Binding-site contacts:
Ligand atom C7 contacts residue LYS64 of chain 1.D at 3.9 Å.
Ligand atom C contacts residue LYS38 of chain 1.D at 3.5 Å.
Ligand atom O contacts residue LEU67 of chain 1.D at 4.3 Å.
Ligand atom S contacts residue LYS64 of chain 1.D at 3.9 Å.
Ligand atom O contacts residue LYS38 of chain 1.D at 2.6 Å (salt-bridge).
Ligand atom C3 contacts residue LYS64 of chain 1.D at 3.6 Å.
Ligand atom C8 contacts residue ALA44 of chain 1.D at 4.0 Å (hydrophobic).
Ligand atom C1 contacts residue LYS38 of chain 1.D at 4.4 Å.
Ligand atom C4 contacts residue LYS64 of chain 1.D at 3.6 Å.
Ligand atom C2 contacts residue LYS64 of chain 1.D at 4.0 Å.
Ligand atom O contacts residue SER43 of chain 1.D at 3.8 Å.
Ligand atom C7 contacts residue LEU67 of chain 1.D at 4.0 Å (hydrophobic).
Ligand atom C contacts residue ALA44 of chain 1.D at 3.3 Å (hydrophobic).
Ligand atom C5 contacts residue LYS64 of chain 1.D at 3.6 Å.
Ligand atom O1 contacts residue ALA44 of chain 1.D at 3.4 Å (h-bond).
Ligand atom C8 contacts residue LYS64 of chain 1.D at 4.3 Å.
Ligand atom C contacts residue SER43 of chain 1.D at 4.4 Å.
Ligand atom C6 contacts residue LYS64 of chain 1.D at 3.7 Å.
Ligand atom C1 contacts residue ALA44 of chain 1.D at 3.8 Å (hydrophobic).
Ligand atom C8 contacts residue LYS38 of chain 1.D at 4.5 Å.
Ligand atom O1 contacts residue SER43 of chain 1.D at 3.9 Å.
Ligand atom O contacts residue ALA44 of chain 1.D at 3.0 Å (h-bond).
Ligand atom C1 contacts residue LYS64 of chain 1.D at 4.4 Å.
Ligand atom C8 contacts residue LEU67 of chain 1.D at 4.1 Å (hydrophobic).
Ligand atom C7 contacts residue SER68 of chain 1.D at 4.5 Å.
Ligand atom O1 contacts residue LYS38 of chain 1.D at 4.2 Å.

A protein and the small-molecule ligand that binds it are described below.
Small molecule (SMILES): O=C(O)c1cccc2ccsc12

Sequence of chain 1.D:
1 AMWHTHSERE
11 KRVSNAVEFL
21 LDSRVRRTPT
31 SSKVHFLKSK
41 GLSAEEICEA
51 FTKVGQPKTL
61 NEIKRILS